Binding-site contacts:
Ligand atom C11 contacts residue PHE143 of chain 1.A at 4.2 Å (hydrophobic).
Ligand atom C10 contacts residue ALA91 of chain 1.A at 3.4 Å (hydrophobic).
Ligand atom C04 contacts residue TYR116 of chain 1.A at 4.2 Å (hydrophobic).
Ligand atom C09 contacts residue ALA91 of chain 1.A at 3.9 Å (hydrophobic).
Ligand atom O01 contacts residue TYR116 of chain 1.A at 4.0 Å.
Ligand atom C10 contacts residue GLN122 of chain 1.A at 3.1 Å.
Ligand atom C09 contacts residue ALA90 of chain 1.A at 4.4 Å (hydrophobic).
Ligand atom C12 contacts residue GLN122 of chain 1.A at 3.5 Å.
Ligand atom C02 contacts residue PRO87 of chain 1.A at 3.7 Å (hydrophobic).
Ligand atom O01 contacts residue VAL86 of chain 1.A at 3.1 Å.
Ligand atom N14 contacts residue LEU89 of chain 1.A at 4.2 Å.
Ligand atom C02 contacts residue VAL86 of chain 1.A at 4.2 Å (hydrophobic).
Ligand atom C05 contacts residue ILE120 of chain 1.A at 4.1 Å (hydrophobic).
Ligand atom C09 contacts residue PRO98 of chain 1.A at 3.9 Å (hydrophobic).
Ligand atom C11 contacts residue PRO98 of chain 1.A at 3.7 Å (hydrophobic).
Ligand atom C06 contacts residue ILE120 of chain 1.A at 4.2 Å (hydrophobic).
Ligand atom N14 contacts residue PRO87 of chain 1.A at 3.0 Å (h-bond).
Ligand atom C03 contacts residue TYR116 of chain 1.A at 3.7 Å (hydrophobic).
Ligand atom C13 contacts residue MET57 of chain 1.A at 3.6 Å (hydrophobic).
Ligand atom C12 contacts residue PRO98 of chain 1.A at 4.1 Å (hydrophobic).
Ligand atom C12 contacts residue PHE143 of chain 1.A at 4.0 Å (hydrophobic).
Ligand atom C04 contacts residue MET57 of chain 1.A at 3.6 Å (hydrophobic).
Ligand atom C05 contacts residue LEU55 of chain 1.A at 4.3 Å (hydrophobic).
Ligand atom C09 contacts residue LEU89 of chain 1.A at 3.7 Å (hydrophobic).
Ligand atom N14 contacts residue MET57 of chain 1.A at 3.9 Å.
Ligand atom C08 contacts residue PRO98 of chain 1.A at 4.3 Å (hydrophobic).
Ligand atom C06 contacts residue LEU55 of chain 1.A at 3.6 Å (hydrophobic).
Ligand atom C13 contacts residue PRO87 of chain 1.A at 4.1 Å (hydrophobic).
Ligand atom C12 contacts residue ALA91 of chain 1.A at 4.4 Å (hydrophobic).
Ligand atom C02 contacts residue TYR116 of chain 1.A at 4.0 Å (hydrophobic).
Ligand atom C11 contacts residue GLN122 of chain 1.A at 2.6 Å.
Ligand atom C06 contacts residue LEU89 of chain 1.A at 4.3 Å (hydrophobic).
Ligand atom C10 contacts residue PRO98 of chain 1.A at 3.7 Å (hydrophobic).
Ligand atom C08 contacts residue LEU89 of chain 1.A at 3.2 Å (hydrophobic).
Ligand atom C03 contacts residue MET57 of chain 1.A at 4.4 Å (hydrophobic).
Ligand atom C11 contacts residue ALA91 of chain 1.A at 3.5 Å (hydrophobic).
Ligand atom C13 contacts residue LEU89 of chain 1.A at 3.8 Å (hydrophobic).
Ligand atom C12 contacts residue ILE120 of chain 1.A at 4.2 Å (hydrophobic).
Ligand atom O01 contacts residue PRO87 of chain 1.A at 3.8 Å.
Ligand atom C07 contacts residue LEU89 of chain 1.A at 4.1 Å (hydrophobic).

A small-molecule ligand and the protein it binds are described below.
Small molecule (SMILES): O=C1C[C@@H](CCc2ccccc2)CN1

Sequence of chain 1.A:
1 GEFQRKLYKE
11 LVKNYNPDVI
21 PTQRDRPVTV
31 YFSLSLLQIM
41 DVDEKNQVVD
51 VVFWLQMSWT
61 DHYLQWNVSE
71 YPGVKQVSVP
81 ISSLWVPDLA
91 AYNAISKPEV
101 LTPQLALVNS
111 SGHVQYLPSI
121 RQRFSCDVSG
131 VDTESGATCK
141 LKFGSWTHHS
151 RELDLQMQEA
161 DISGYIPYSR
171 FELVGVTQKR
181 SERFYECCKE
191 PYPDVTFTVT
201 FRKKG